This small molecule binds to this protein.
Small molecule (SMILES): c1ccc2[nH]ccc2c1

Sequence of chain 2.A:
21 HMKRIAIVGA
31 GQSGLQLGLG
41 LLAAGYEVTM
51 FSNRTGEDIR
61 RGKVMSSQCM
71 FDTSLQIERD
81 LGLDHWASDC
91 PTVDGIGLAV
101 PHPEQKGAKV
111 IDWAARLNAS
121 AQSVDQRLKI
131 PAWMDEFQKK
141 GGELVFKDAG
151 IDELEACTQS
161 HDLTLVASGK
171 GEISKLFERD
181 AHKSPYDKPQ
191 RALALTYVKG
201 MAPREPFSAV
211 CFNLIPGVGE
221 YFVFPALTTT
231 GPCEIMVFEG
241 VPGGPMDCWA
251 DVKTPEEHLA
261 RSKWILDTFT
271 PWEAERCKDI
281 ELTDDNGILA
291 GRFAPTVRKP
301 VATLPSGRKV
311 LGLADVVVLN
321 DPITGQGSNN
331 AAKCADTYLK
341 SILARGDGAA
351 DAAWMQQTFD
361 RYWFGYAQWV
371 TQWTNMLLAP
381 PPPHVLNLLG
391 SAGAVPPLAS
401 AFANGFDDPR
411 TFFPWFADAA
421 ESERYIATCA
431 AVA

Binding-site contacts:
Ligand atom C8 contacts residue PRO382 of chain 2.A at 3.8 Å (hydrophobic).
Ligand atom N1 contacts residue LEU377 of chain 2.A at 3.6 Å.
Ligand atom C8 contacts residue PRO381 of chain 2.A at 3.8 Å (hydrophobic).
Ligand atom C5 contacts residue MET376 of chain 2.A at 3.8 Å (hydrophobic).
Ligand atom C3 contacts residue PRO381 of chain 2.A at 3.9 Å (hydrophobic).
Ligand atom C7 contacts residue PRO382 of chain 2.A at 3.5 Å (hydrophobic).
Ligand atom C4 contacts residue PRO382 of chain 2.A at 4.0 Å (hydrophobic).
Ligand atom N1 contacts residue PRO381 of chain 2.A at 3.5 Å.
Ligand atom C3 contacts residue LEU377 of chain 2.A at 3.3 Å (hydrophobic).
Ligand atom N1 contacts residue MET376 of chain 2.A at 2.9 Å (h-bond).
Ligand atom C7 contacts residue PRO381 of chain 2.A at 4.2 Å (hydrophobic).
Ligand atom C9 contacts residue PRO381 of chain 2.A at 4.3 Å (hydrophobic).
Ligand atom C2 contacts residue LEU377 of chain 2.A at 3.6 Å (hydrophobic).
Ligand atom C2 contacts residue PRO381 of chain 2.A at 3.5 Å (hydrophobic).
Ligand atom C4 contacts residue VAL385 of chain 2.A at 3.3 Å (hydrophobic).
Ligand atom C8 contacts residue ALA379 of chain 2.A at 4.0 Å (hydrophobic).
Ligand atom C3 contacts residue VAL385 of chain 2.A at 3.9 Å (hydrophobic).
Ligand atom C4 contacts residue PHE416 of chain 2.A at 3.9 Å (hydrophobic).
Ligand atom C3 contacts residue IND1 of chain 2.J at 3.8 Å.
Ligand atom C5 contacts residue PRO382 of chain 2.A at 3.8 Å (hydrophobic).
Ligand atom C9 contacts residue LEU377 of chain 2.A at 3.6 Å (hydrophobic).
Ligand atom N1 contacts residue PRO380 of chain 2.A at 3.9 Å.
Ligand atom C2 contacts residue ALA379 of chain 2.A at 3.7 Å (hydrophobic).
Ligand atom C8 contacts residue PRO380 of chain 2.A at 4.2 Å (hydrophobic).
Ligand atom C2 contacts residue IND1 of chain 2.J at 3.9 Å.
Ligand atom C5 contacts residue PHE416 of chain 2.A at 4.0 Å (hydrophobic).
Ligand atom C8 contacts residue LEU377 of chain 2.A at 4.1 Å (hydrophobic).
Ligand atom N1 contacts residue ALA379 of chain 2.A at 2.9 Å (h-bond).
Ligand atom C5 contacts residue VAL385 of chain 2.A at 4.0 Å (hydrophobic).
Ligand atom C7 contacts residue PRO380 of chain 2.A at 4.0 Å (hydrophobic).
Ligand atom C9 contacts residue MET376 of chain 2.A at 4.0 Å (hydrophobic).
Ligand atom C2 contacts residue MET376 of chain 2.A at 3.9 Å (hydrophobic).
Ligand atom C5 contacts residue ALA417 of chain 2.A at 4.5 Å (hydrophobic).
Ligand atom C9 contacts residue VAL385 of chain 2.A at 3.7 Å (hydrophobic).
Ligand atom C8 contacts residue MET376 of chain 2.A at 3.0 Å (hydrophobic).
Ligand atom C4 contacts residue LEU377 of chain 2.A at 4.0 Å (hydrophobic).
Ligand atom C9 contacts residue PRO382 of chain 2.A at 4.0 Å (hydrophobic).
Ligand atom C6 contacts residue MET376 of chain 2.A at 3.7 Å (hydrophobic).
Ligand atom C7 contacts residue MET376 of chain 2.A at 3.0 Å (hydrophobic).
Ligand atom C6 contacts residue PRO382 of chain 2.A at 3.5 Å (hydrophobic).